The small molecule below binds the protein below.
Small molecule (SMILES): Cc1cc(NC(=O)C2CC2)on1

Binding-site contacts:
Ligand atom N2 contacts residue VAL59 of chain 1.A at 3.7 Å.
Ligand atom N2 contacts residue EDO1 of chain 1.E at 1.7 Å.
Ligand atom C1 contacts residue ASN110 of chain 1.A at 3.5 Å.
Ligand atom C4 contacts residue PHE116 of chain 1.A at 3.8 Å (hydrophobic).
Ligand atom O2 contacts residue ILE54 of chain 1.A at 4.1 Å.
Ligand atom C2 contacts residue VAL59 of chain 1.A at 3.9 Å (hydrophobic).
Ligand atom C3 contacts residue EDO1 of chain 1.D at 2.2 Å.
Ligand atom C5 contacts residue PHE116 of chain 1.A at 3.9 Å (hydrophobic).
Ligand atom C2 contacts residue EDO1 of chain 1.E at 2.5 Å.
Ligand atom N2 contacts residue EDO1 of chain 1.D at 1.6 Å (h-bond).
Ligand atom C8 contacts residue ILE54 of chain 1.A at 4.0 Å (hydrophobic).
Ligand atom N1 contacts residue PHE116 of chain 1.A at 4.0 Å.
Ligand atom O1 contacts residue EDO1 of chain 1.D at 4.2 Å.
Ligand atom C4 contacts residue EDO1 of chain 1.D at 3.2 Å.
Ligand atom N1 contacts residue EDO1 of chain 1.E at 1.4 Å (h-bond).
Ligand atom C6 contacts residue ARG53 of chain 1.A at 4.2 Å.
Ligand atom C2 contacts residue EDO1 of chain 1.D at 1.1 Å.
Ligand atom C3 contacts residue PHE116 of chain 1.A at 3.9 Å (hydrophobic).
Ligand atom O2 contacts residue VAL59 of chain 1.A at 3.8 Å.
Ligand atom C5 contacts residue EDO1 of chain 1.E at 2.6 Å.
Ligand atom C3 contacts residue EDO1 of chain 1.E at 1.8 Å.
Ligand atom C3 contacts residue VAL59 of chain 1.A at 4.1 Å (hydrophobic).
Ligand atom N1 contacts residue ILE54 of chain 1.A at 3.0 Å (h-bond).
Ligand atom O2 contacts residue PHE116 of chain 1.A at 4.2 Å.
Ligand atom N2 contacts residue ASN110 of chain 1.A at 3.4 Å (h-bond).
Ligand atom C1 contacts residue TYR109 of chain 1.A at 3.5 Å (hydrophobic).
Ligand atom O2 contacts residue EDO1 of chain 1.E at 0.8 Å.
Ligand atom C4 contacts residue ILE54 of chain 1.A at 4.0 Å (hydrophobic).
Ligand atom C2 contacts residue ASN110 of chain 1.A at 3.7 Å.
Ligand atom O1 contacts residue EDO1 of chain 1.E at 3.1 Å (h-bond).
Ligand atom C4 contacts residue VAL59 of chain 1.A at 4.0 Å (hydrophobic).
Ligand atom C6 contacts residue ILE54 of chain 1.A at 3.4 Å (hydrophobic).
Ligand atom C1 contacts residue EDO1 of chain 1.D at 0.8 Å.
Ligand atom C1 contacts residue EDO1 of chain 1.E at 4.0 Å.
Ligand atom C7 contacts residue EDO1 of chain 1.F at 3.3 Å.
Ligand atom C5 contacts residue ILE54 of chain 1.A at 3.7 Å (hydrophobic).
Ligand atom C6 contacts residue EDO1 of chain 1.E at 3.8 Å.
Ligand atom O2 contacts residue EDO1 of chain 1.D at 2.9 Å (h-bond).
Ligand atom O1 contacts residue PHE116 of chain 1.A at 3.6 Å.
Ligand atom C4 contacts residue EDO1 of chain 1.E at 0.5 Å.

Sequence of chain 1.A:
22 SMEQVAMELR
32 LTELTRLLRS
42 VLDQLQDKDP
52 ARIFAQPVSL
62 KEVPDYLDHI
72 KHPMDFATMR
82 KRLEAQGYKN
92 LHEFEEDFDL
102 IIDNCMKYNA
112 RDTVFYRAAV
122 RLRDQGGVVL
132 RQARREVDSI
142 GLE